The small molecule below binds the protein below.
Small molecule (SMILES): Nc1ncnc2c1ncn2[C@@H]1O[C@H](COP(=O)(O)OP(=O)(O)OP(O)(O)=S)[C@@H](O)[C@H]1O

Binding-site contacts:
Ligand atom O3B contacts residue LYS361 of chain 1.F at 3.1 Å (salt-bridge).
Ligand atom PG contacts residue PRO357 of chain 1.F at 3.4 Å.
Ligand atom O3G contacts residue ARG484 of chain 1.A at 3.4 Å (salt-bridge).
Ligand atom O3' contacts residue GLU446 of chain 1.A at 3.0 Å (salt-bridge).
Ligand atom O3A contacts residue VAL359 of chain 1.F at 3.1 Å (h-bond).
Ligand atom O2A contacts residue THR362 of chain 1.F at 2.9 Å (h-bond).
Ligand atom C3' contacts residue GLU446 of chain 1.A at 3.3 Å.
Ligand atom O2G contacts residue ARG541 of chain 1.F at 2.9 Å (salt-bridge).
Ligand atom O2B contacts residue VAL359 of chain 1.F at 2.2 Å (h-bond).
Ligand atom N1 contacts residue TYR320 of chain 1.F at 3.4 Å (h-bond).
Ligand atom N6 contacts residue TYR320 of chain 1.F at 2.9 Å (h-bond).
Ligand atom O2G contacts residue ARG484 of chain 1.A at 3.5 Å (salt-bridge).
Ligand atom O2A contacts residue SER363 of chain 1.F at 3.3 Å (h-bond).
Ligand atom O3A contacts residue ARG541 of chain 1.F at 3.5 Å (salt-bridge).
Ligand atom N7 contacts residue GLY360 of chain 1.F at 3.5 Å (h-bond).
Ligand atom O1A contacts residue ARG541 of chain 1.F at 3.6 Å (salt-bridge).
Ligand atom O4' contacts residue VAL540 of chain 1.F at 3.6 Å.
Ligand atom PB contacts residue VAL359 of chain 1.F at 3.2 Å.
Ligand atom C2' contacts residue SER363 of chain 1.F at 3.4 Å.
Ligand atom O2B contacts residue THR362 of chain 1.F at 3.4 Å (h-bond).
Ligand atom N6 contacts residue ILE501 of chain 1.F at 3.5 Å.
Ligand atom O2B contacts residue GLY360 of chain 1.F at 3.5 Å.
Ligand atom S1G contacts residue ASN472 of chain 1.F at 3.2 Å (h-bond).
Ligand atom C8 contacts residue GLY360 of chain 1.F at 3.4 Å.
Ligand atom O2A contacts residue VAL359 of chain 1.F at 3.4 Å (h-bond).
Ligand atom O1B contacts residue THR362 of chain 1.F at 2.5 Å (h-bond).
Ligand atom O2A contacts residue LYS361 of chain 1.F at 3.0 Å (salt-bridge).
Ligand atom O2B contacts residue LYS361 of chain 1.F at 2.6 Å (salt-bridge).
Ligand atom O3B contacts residue PRO357 of chain 1.F at 2.8 Å (h-bond).
Ligand atom N6 contacts residue TYR493 of chain 1.F at 3.6 Å.
Ligand atom O3G contacts residue THR362 of chain 1.F at 3.7 Å.
Ligand atom O2G contacts residue PRO357 of chain 1.F at 3.0 Å (h-bond).
Ligand atom N7 contacts residue TYR493 of chain 1.F at 3.2 Å (h-bond).
Ligand atom S1G contacts residue LYS361 of chain 1.F at 3.1 Å (salt-bridge).
Ligand atom PA contacts residue VAL359 of chain 1.F at 3.7 Å.
Ligand atom PG contacts residue LYS361 of chain 1.F at 3.7 Å.
Ligand atom O2A contacts residue GLY360 of chain 1.F at 3.3 Å.
Ligand atom O3A contacts residue PRO357 of chain 1.F at 3.5 Å (h-bond).
Ligand atom N1 contacts residue HIS319 of chain 1.F at 3.7 Å.
Ligand atom PB contacts residue PRO357 of chain 1.F at 3.6 Å.

Sequence of chain 1.F:
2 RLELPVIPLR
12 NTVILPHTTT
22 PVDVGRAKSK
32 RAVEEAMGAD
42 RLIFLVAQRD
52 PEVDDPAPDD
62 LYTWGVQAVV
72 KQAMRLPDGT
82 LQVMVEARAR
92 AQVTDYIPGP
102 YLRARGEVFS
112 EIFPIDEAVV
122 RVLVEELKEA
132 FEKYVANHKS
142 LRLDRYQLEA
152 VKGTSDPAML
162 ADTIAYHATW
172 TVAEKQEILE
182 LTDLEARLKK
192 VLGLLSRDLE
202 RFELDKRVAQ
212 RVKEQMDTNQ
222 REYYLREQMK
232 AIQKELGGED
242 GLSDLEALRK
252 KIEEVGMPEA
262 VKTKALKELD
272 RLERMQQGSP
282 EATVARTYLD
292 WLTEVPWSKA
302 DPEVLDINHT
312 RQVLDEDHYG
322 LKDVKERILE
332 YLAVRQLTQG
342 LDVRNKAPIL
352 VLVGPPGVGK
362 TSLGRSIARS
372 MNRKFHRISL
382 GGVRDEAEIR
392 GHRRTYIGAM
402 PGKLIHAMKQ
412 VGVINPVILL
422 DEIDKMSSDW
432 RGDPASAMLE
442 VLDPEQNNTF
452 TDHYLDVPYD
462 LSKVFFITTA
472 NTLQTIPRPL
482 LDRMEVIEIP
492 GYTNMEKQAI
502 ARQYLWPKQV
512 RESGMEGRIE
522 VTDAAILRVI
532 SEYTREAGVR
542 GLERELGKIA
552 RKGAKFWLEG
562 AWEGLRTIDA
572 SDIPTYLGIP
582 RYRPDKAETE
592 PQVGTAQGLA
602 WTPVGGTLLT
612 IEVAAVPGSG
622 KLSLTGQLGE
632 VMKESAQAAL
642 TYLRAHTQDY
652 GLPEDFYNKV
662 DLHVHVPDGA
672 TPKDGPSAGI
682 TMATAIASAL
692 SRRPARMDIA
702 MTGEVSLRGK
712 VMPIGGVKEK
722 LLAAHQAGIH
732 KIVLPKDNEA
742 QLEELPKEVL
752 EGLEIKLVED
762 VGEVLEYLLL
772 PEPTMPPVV

Sequence of chain 1.A:
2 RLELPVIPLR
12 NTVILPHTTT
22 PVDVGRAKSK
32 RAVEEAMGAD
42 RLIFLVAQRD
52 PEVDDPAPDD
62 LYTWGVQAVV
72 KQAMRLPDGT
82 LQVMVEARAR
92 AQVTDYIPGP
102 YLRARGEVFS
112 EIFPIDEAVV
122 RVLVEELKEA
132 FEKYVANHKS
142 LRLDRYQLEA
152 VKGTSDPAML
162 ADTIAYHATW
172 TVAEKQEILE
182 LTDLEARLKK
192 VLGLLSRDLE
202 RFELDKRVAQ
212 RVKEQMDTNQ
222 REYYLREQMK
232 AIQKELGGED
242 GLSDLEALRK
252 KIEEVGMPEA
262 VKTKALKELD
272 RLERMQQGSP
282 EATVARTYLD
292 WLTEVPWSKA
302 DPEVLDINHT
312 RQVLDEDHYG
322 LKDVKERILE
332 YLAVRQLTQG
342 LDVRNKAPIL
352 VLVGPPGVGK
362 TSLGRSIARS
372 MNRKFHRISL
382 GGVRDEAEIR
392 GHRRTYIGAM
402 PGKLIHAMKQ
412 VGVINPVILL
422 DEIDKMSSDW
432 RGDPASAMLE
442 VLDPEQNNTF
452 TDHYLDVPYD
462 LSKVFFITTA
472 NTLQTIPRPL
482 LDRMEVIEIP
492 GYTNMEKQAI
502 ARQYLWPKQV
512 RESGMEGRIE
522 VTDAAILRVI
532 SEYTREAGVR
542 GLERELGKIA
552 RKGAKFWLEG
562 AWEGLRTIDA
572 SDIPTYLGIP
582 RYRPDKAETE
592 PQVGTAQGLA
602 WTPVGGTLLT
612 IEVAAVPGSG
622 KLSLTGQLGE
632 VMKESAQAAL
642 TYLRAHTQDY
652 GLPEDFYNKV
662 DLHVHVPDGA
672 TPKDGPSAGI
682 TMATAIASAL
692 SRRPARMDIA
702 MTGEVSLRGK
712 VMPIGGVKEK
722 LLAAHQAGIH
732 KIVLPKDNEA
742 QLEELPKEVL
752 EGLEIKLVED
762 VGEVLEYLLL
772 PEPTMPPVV